Sequence of chain 1.E:
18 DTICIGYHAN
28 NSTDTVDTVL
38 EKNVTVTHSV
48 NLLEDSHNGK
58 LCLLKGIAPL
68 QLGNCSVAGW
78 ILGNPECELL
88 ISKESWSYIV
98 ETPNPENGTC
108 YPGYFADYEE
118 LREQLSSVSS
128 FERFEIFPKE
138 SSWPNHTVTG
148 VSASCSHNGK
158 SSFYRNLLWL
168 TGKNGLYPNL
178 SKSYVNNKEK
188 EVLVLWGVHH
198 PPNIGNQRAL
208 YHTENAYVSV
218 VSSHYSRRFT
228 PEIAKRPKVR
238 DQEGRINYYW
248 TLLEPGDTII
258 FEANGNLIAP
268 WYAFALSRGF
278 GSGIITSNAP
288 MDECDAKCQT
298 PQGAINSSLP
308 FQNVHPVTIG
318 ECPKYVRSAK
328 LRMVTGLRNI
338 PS

This protein binds this small molecule.
Small molecule (SMILES): CC(=O)N[C@H]1[C@H](O[C@H]2[C@H](O)[C@@H](NC(C)=O)CO[C@@H]2CO)O[C@H](CO)[C@@H](O)[C@@H]1O

Binding-site contacts:
Ligand atom C7 contacts residue GLU83 of chain 1.E at 4.0 Å.
Ligand atom N2 contacts residue ASN81 of chain 1.E at 4.5 Å.
Ligand atom C8 contacts residue ASN81 of chain 1.E at 3.3 Å.
Ligand atom C8 contacts residue CYS152 of chain 1.E at 3.8 Å (hydrophobic).
Ligand atom C1 contacts residue ASN104 of chain 1.E at 1.5 Å.
Ligand atom C1 contacts residue GLU83 of chain 1.E at 4.0 Å.
Ligand atom C2 contacts residue GLU83 of chain 1.E at 4.5 Å.
Ligand atom O6 contacts residue ARG237 of chain 1.E at 3.5 Å (salt-bridge).
Ligand atom O5 contacts residue ASN104 of chain 1.E at 2.4 Å (h-bond).
Ligand atom C8 contacts residue ARG237 of chain 1.E at 4.4 Å.
Ligand atom C7 contacts residue ARG237 of chain 1.E at 3.6 Å.
Ligand atom C5 contacts residue ASN104 of chain 1.E at 3.8 Å.
Ligand atom C8 contacts residue SER153 of chain 1.E at 3.9 Å.
Ligand atom C3 contacts residue ARG237 of chain 1.E at 4.2 Å.
Ligand atom O5 contacts residue GLU103 of chain 1.E at 4.1 Å.
Ligand atom C7 contacts residue ASN81 of chain 1.E at 3.6 Å.
Ligand atom C6 contacts residue GLU103 of chain 1.E at 3.5 Å.
Ligand atom C2 contacts residue ARG237 of chain 1.E at 3.9 Å.
Ligand atom N2 contacts residue ASN104 of chain 1.E at 3.0 Å (h-bond).
Ligand atom C2 contacts residue ASN104 of chain 1.E at 2.5 Å.
Ligand atom N2 contacts residue ARG237 of chain 1.E at 3.8 Å.
Ligand atom C8 contacts residue ASN104 of chain 1.E at 4.5 Å.
Ligand atom O3 contacts residue ARG237 of chain 1.E at 3.1 Å (salt-bridge).
Ligand atom O7 contacts residue CYS107 of chain 1.E at 3.5 Å.
Ligand atom C8 contacts residue SER151 of chain 1.E at 4.4 Å.
Ligand atom C8 contacts residue PRO82 of chain 1.E at 4.1 Å (hydrophobic).
Ligand atom C3 contacts residue ASN104 of chain 1.E at 3.9 Å.
Ligand atom O6 contacts residue GLU103 of chain 1.E at 2.9 Å (salt-bridge).
Ligand atom C4 contacts residue ASN104 of chain 1.E at 4.3 Å.
Ligand atom O7 contacts residue ARG237 of chain 1.E at 3.6 Å (salt-bridge).
Ligand atom N2 contacts residue SER153 of chain 1.E at 4.5 Å.
Ligand atom C8 contacts residue CYS107 of chain 1.E at 3.8 Å (hydrophobic).
Ligand atom C7 contacts residue CYS107 of chain 1.E at 4.1 Å (hydrophobic).
Ligand atom O7 contacts residue ASN81 of chain 1.E at 3.1 Å (h-bond).
Ligand atom O7 contacts residue ASN104 of chain 1.E at 3.1 Å (h-bond).
Ligand atom C7 contacts residue ASN104 of chain 1.E at 3.3 Å.
Ligand atom N2 contacts residue GLU83 of chain 1.E at 3.7 Å.
Ligand atom C8 contacts residue GLU83 of chain 1.E at 3.9 Å.